Binding-site contacts:
Ligand atom NAO contacts residue HIS192 of chain 1.A at 3.6 Å (h-bond).
Ligand atom NAP contacts residue GLU194 of chain 1.A at 2.9 Å (salt-bridge).
Ligand atom CAE contacts residue TRP212 of chain 1.A at 3.3 Å (hydrophobic).
Ligand atom NAG contacts residue I1L1 of chain 1.R at 2.8 Å (h-bond).
Ligand atom CAK contacts residue PHE189 of chain 1.A at 3.5 Å (hydrophobic).
Ligand atom NAP contacts residue NI1 of chain 1.N at 2.1 Å (h-bond).
Ligand atom NAP contacts residue I1L1 of chain 1.R at 2.7 Å (h-bond).
Ligand atom NAP contacts residue EDO1 of chain 1.L at 3.1 Å (h-bond).
Ligand atom OAN contacts residue I1L1 of chain 1.R at 0.2 Å (h-bond).
Ligand atom NAO contacts residue NI1 of chain 1.N at 2.9 Å (h-bond).
Ligand atom CAM contacts residue I1L1 of chain 1.R at 1.4 Å.
Ligand atom NAH contacts residue I1L1 of chain 1.R at 3.5 Å (h-bond).
Ligand atom NAI contacts residue TYR136 of chain 1.A at 3.2 Å (h-bond).
Ligand atom CAM contacts residue NI1 of chain 1.N at 2.8 Å.
Ligand atom CAD contacts residue ASN202 of chain 1.A at 3.1 Å.
Ligand atom CAL contacts residue I1L1 of chain 1.R at 0.7 Å.
Ligand atom OAN contacts residue HIS192 of chain 1.A at 2.9 Å (h-bond).
Ligand atom CAF contacts residue TRP212 of chain 1.A at 3.6 Å (hydrophobic).
Ligand atom CAK contacts residue I1L1 of chain 1.R at 1.6 Å.
Ligand atom NAG contacts residue TYR136 of chain 1.A at 3.6 Å.
Ligand atom NAJ contacts residue LYS245 of chain 1.A at 3.0 Å (salt-bridge).
Ligand atom CAQ contacts residue I1L1 of chain 1.R at 0.5 Å.
Ligand atom NAI contacts residue PHE189 of chain 1.A at 3.6 Å.
Ligand atom CAQ contacts residue PHE189 of chain 1.A at 3.6 Å (hydrophobic).
Ligand atom CAM contacts residue HIS192 of chain 1.A at 3.5 Å.
Ligand atom NAO contacts residue I1L1 of chain 1.R at 2.4 Å (h-bond).
Ligand atom CAC contacts residue I1L1 of chain 1.R at 3.2 Å.
Ligand atom NAH contacts residue LYS245 of chain 1.A at 3.3 Å (salt-bridge).
Ligand atom CAE contacts residue I1L1 of chain 1.R at 2.6 Å.
Ligand atom CAE contacts residue ASN202 of chain 1.A at 2.9 Å.
Ligand atom CAF contacts residue I1L1 of chain 1.R at 1.3 Å.
Ligand atom OAN contacts residue HIS280 of chain 1.A at 3.3 Å (h-bond).
Ligand atom CAA contacts residue I1L1 of chain 1.R at 1.1 Å.
Ligand atom NAI contacts residue I1L1 of chain 1.R at 1.5 Å (h-bond).
Ligand atom OAN contacts residue NI1 of chain 1.N at 2.1 Å (h-bond).
Ligand atom CAF contacts residue ASN202 of chain 1.A at 3.5 Å.
Ligand atom NAJ contacts residue I1L1 of chain 1.R at 2.8 Å (h-bond).
Ligand atom CAB contacts residue I1L1 of chain 1.R at 2.1 Å.
Ligand atom NAP contacts residue HIS192 of chain 1.A at 3.0 Å (h-bond).
Ligand atom CAD contacts residue I1L1 of chain 1.R at 3.6 Å.

Sequence of chain 1.A:
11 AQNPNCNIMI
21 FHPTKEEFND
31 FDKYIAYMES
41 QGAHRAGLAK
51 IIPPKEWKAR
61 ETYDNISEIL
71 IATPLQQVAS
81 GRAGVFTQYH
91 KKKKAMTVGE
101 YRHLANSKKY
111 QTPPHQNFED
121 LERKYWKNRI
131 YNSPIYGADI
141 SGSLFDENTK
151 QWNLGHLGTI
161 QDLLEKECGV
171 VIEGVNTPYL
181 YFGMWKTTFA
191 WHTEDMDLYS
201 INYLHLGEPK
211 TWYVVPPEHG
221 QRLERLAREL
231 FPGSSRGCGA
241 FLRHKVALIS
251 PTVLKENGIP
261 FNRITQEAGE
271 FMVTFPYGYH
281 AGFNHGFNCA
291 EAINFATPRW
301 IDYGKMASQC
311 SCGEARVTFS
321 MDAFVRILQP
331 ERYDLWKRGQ

This protein binds this small molecule.
Small molecule (SMILES): NNC(=O)[C@H](Cc1ccccc1)c1nn[nH]n1